Binding-site contacts:
Ligand atom C10 contacts residue TRP67 of chain 1.A at 3.6 Å (hydrophobic).
Ligand atom N1 contacts residue HIS96 of chain 1.A at 3.7 Å.
Ligand atom N1 contacts residue HIS159 of chain 1.A at 3.5 Å (h-bond).
Ligand atom C1 contacts residue ZN1 of chain 1.C at 3.2 Å.
Ligand atom C contacts residue HIS159 of chain 1.A at 3.5 Å.
Ligand atom C contacts residue ZN1 of chain 1.C at 3.0 Å.
Ligand atom N1 contacts residue ZN1 of chain 1.B at 2.2 Å.
Ligand atom O2 contacts residue HIS96 of chain 1.A at 3.4 Å (h-bond).
Ligand atom C5 contacts residue GLY189 of chain 1.A at 3.8 Å.
Ligand atom C4 contacts residue TYR47 of chain 1.A at 3.4 Å (hydrophobic).
Ligand atom O1 contacts residue HIS159 of chain 1.A at 3.1 Å.
Ligand atom O3 contacts residue HIS96 of chain 1.A at 3.9 Å.
Ligand atom O3 contacts residue ASP98 of chain 1.A at 3.6 Å (salt-bridge).
Ligand atom N contacts residue ZN1 of chain 1.C at 3.1 Å.
Ligand atom S contacts residue ZN1 of chain 1.C at 3.1 Å.
Ligand atom O2 contacts residue ZN1 of chain 1.B at 2.9 Å.
Ligand atom C7 contacts residue HIS220 of chain 1.A at 1.9 Å.
Ligand atom C contacts residue CSD178 of chain 1.A at 3.8 Å.
Ligand atom O2 contacts residue HIS159 of chain 1.A at 3.1 Å.
Ligand atom O2 contacts residue ASN190 of chain 1.A at 2.9 Å (h-bond).
Ligand atom O contacts residue ASN190 of chain 1.A at 2.9 Å (h-bond).
Ligand atom O contacts residue HIS159 of chain 1.A at 3.6 Å.
Ligand atom N1 contacts residue CSD178 of chain 1.A at 2.4 Å (h-bond).
Ligand atom O1 contacts residue CSD178 of chain 1.A at 2.7 Å (h-bond).
Ligand atom O2 contacts residue ZN1 of chain 1.C at 3.9 Å.
Ligand atom C5 contacts residue TYR47 of chain 1.A at 3.5 Å (hydrophobic).
Ligand atom C8 contacts residue HIS220 of chain 1.A at 2.1 Å.
Ligand atom O1 contacts residue ZN1 of chain 1.C at 2.0 Å.
Ligand atom N1 contacts residue HIS94 of chain 1.A at 3.6 Å (h-bond).
Ligand atom S contacts residue HIS96 of chain 1.A at 3.7 Å.
Ligand atom N1 contacts residue ASP98 of chain 1.A at 2.9 Å (salt-bridge).
Ligand atom C6 contacts residue HIS220 of chain 1.A at 3.2 Å.
Ligand atom S contacts residue ZN1 of chain 1.B at 2.9 Å.
Ligand atom N1 contacts residue ZN1 of chain 1.C at 1.9 Å.
Ligand atom C6 contacts residue GLY189 of chain 1.A at 3.8 Å.
Ligand atom O contacts residue GLY189 of chain 1.A at 3.7 Å.
Ligand atom F contacts residue HIS220 of chain 1.A at 3.5 Å.
Ligand atom O3 contacts residue ZN1 of chain 1.B at 3.6 Å.
Ligand atom C3 contacts residue HIS220 of chain 1.A at 3.5 Å.
Ligand atom S contacts residue ASP98 of chain 1.A at 3.9 Å.

The small molecule below binds the protein below.
Small molecule (SMILES): NS(=O)(=O)n1ccc(-c2ccc(F)cc2)c1C(=O)O

Sequence of chain 1.A:
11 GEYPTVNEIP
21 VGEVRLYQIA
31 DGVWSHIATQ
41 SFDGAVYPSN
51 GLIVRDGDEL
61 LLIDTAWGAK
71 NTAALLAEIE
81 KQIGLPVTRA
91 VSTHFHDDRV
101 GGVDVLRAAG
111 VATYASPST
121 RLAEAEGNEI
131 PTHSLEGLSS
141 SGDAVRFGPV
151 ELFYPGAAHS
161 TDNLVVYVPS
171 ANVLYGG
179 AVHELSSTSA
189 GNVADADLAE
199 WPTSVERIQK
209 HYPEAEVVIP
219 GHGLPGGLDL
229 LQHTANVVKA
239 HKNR